The protein below binds the small molecule below.
Small molecule (SMILES): Nc1ncnc2c1ncn2[C@@H]1O[C@H]([C@@H]2O[C@@H]3[C@H](O[P](=O)(O)O2)[C@@H](CO[P](=O)(O)O[C@H]2[C@@H](O)[C@H](n4cnc5c(N)ncnc54)O[C@@H]2COP(=O)=O)O[C@H]3n2ccc(=O)[nH]c2=O)[C@@H](O[P](=O)(O)OC[C@H]2O[C@@H](n3ccc(=O)[nH]c3=O)[C@H](O)[C@@H]2O)[C@H]1O

Sequence of chain 5.F:
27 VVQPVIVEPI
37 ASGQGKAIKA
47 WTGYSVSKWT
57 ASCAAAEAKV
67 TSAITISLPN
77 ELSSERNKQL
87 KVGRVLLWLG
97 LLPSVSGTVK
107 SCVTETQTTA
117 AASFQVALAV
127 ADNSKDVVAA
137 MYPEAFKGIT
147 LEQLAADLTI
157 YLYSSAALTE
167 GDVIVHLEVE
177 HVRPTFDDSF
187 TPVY

Binding-site contacts:
Ligand atom C4 contacts residue TRP47 of chain 5.F at 3.3 Å (hydrophobic).
Ligand atom C5' contacts residue ARG90 of chain 5.F at 4.3 Å.
Ligand atom C1' contacts residue LYS143 of chain 5.F at 3.1 Å.
Ligand atom N9 contacts residue LYS143 of chain 5.F at 3.2 Å (salt-bridge).
Ligand atom O2' contacts residue GLU140 of chain 5.F at 2.3 Å (salt-bridge).
Ligand atom C3' contacts residue GLU140 of chain 5.F at 3.8 Å.
Ligand atom C1' contacts residue TRP47 of chain 5.F at 3.7 Å (hydrophobic).
Ligand atom C4' contacts residue GLU140 of chain 5.F at 3.4 Å.
Ligand atom C1' contacts residue GLU140 of chain 5.F at 2.7 Å.
Ligand atom O3' contacts residue GLU140 of chain 5.F at 4.4 Å.
Ligand atom O4' contacts residue GLU140 of chain 5.F at 3.0 Å (salt-bridge).
Ligand atom O4' contacts residue LYS143 of chain 5.F at 4.4 Å.
Ligand atom C2 contacts residue TRP47 of chain 5.F at 3.4 Å (hydrophobic).
Ligand atom C6 contacts residue TRP47 of chain 5.F at 3.7 Å (hydrophobic).
Ligand atom N9 contacts residue GLU140 of chain 5.F at 4.1 Å.
Ligand atom C2' contacts residue GLU140 of chain 5.F at 3.0 Å.
Ligand atom C8 contacts residue LYS143 of chain 5.F at 2.7 Å.
Ligand atom N7 contacts residue LYS143 of chain 5.F at 3.8 Å.
Ligand atom C8 contacts residue TRP47 of chain 5.F at 3.6 Å (hydrophobic).
Ligand atom C2' contacts residue LYS143 of chain 5.F at 3.7 Å.
Ligand atom O4' contacts residue TRP47 of chain 5.F at 3.4 Å.
Ligand atom O2' contacts residue LYS143 of chain 5.F at 3.8 Å.
Ligand atom N7 contacts residue TRP47 of chain 5.F at 3.6 Å.
Ligand atom N3 contacts residue TRP47 of chain 5.F at 3.4 Å.
Ligand atom N1 contacts residue TRP47 of chain 5.F at 3.7 Å.
Ligand atom N6 contacts residue TRP47 of chain 5.F at 4.2 Å.
Ligand atom N9 contacts residue TRP47 of chain 5.F at 3.3 Å.
Ligand atom C5 contacts residue TRP47 of chain 5.F at 3.8 Å (hydrophobic).
Ligand atom O4' contacts residue LYS143 of chain 5.F at 4.2 Å.